Sequence of chain 1.C:
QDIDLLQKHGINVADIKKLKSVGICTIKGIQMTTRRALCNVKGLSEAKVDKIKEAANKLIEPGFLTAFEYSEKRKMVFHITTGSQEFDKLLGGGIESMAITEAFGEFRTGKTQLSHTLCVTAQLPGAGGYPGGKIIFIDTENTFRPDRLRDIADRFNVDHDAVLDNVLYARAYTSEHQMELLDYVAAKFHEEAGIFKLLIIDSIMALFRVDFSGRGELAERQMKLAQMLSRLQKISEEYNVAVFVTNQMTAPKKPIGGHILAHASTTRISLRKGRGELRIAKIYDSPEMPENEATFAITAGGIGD

Binding-site contacts:
Ligand atom O3A contacts residue THR133 of chain 1.C at 3.9 Å.
Ligand atom O2A contacts residue GLY131 of chain 1.C at 3.7 Å.
Ligand atom O2A contacts residue THR133 of chain 1.C at 3.1 Å (h-bond).
Ligand atom PG contacts residue PHE128 of chain 1.C at 3.2 Å.
Ligand atom O5' contacts residue ARG129 of chain 1.C at 3.9 Å.
Ligand atom O2B contacts residue PHE128 of chain 1.C at 3.0 Å (h-bond).
Ligand atom O3' contacts residue ARG311 of chain 1.C at 3.3 Å (salt-bridge).
Ligand atom C2 contacts residue ILE330 of chain 1.C at 3.9 Å (hydrophobic).
Ligand atom O1B contacts residue CA1 of chain 1.I at 2.2 Å.
Ligand atom PB contacts residue CA1 of chain 1.I at 3.6 Å.
Ligand atom N3B contacts residue PHE128 of chain 1.C at 2.4 Å (h-bond).
Ligand atom PB contacts residue PHE128 of chain 1.C at 3.2 Å.
Ligand atom N7 contacts residue GLN134 of chain 1.C at 3.9 Å.
Ligand atom O2A contacts residue GLN134 of chain 1.C at 3.0 Å (h-bond).
Ligand atom O4' contacts residue ILE330 of chain 1.C at 3.6 Å.
Ligand atom C8 contacts residue GLN134 of chain 1.C at 3.6 Å.
Ligand atom C6 contacts residue ARG169 of chain 1.C at 3.8 Å.
Ligand atom N3 contacts residue ILE330 of chain 1.C at 3.9 Å.
Ligand atom PB contacts residue THR133 of chain 1.C at 4.0 Å.
Ligand atom PB contacts residue LYS132 of chain 1.C at 4.1 Å.
Ligand atom N3B contacts residue CA1 of chain 1.I at 4.0 Å.
Ligand atom O3' contacts residue ARG129 of chain 1.C at 3.7 Å.
Ligand atom O1A contacts residue THR133 of chain 1.C at 3.7 Å.
Ligand atom O3A contacts residue LYS132 of chain 1.C at 3.3 Å (salt-bridge).
Ligand atom O4' contacts residue GLN134 of chain 1.C at 3.6 Å.
Ligand atom N6 contacts residue ARG169 of chain 1.C at 3.2 Å (salt-bridge).
Ligand atom C4' contacts residue ARG129 of chain 1.C at 3.9 Å.
Ligand atom PG contacts residue CA1 of chain 1.I at 3.5 Å.
Ligand atom O3A contacts residue GLY131 of chain 1.C at 3.4 Å (h-bond).
Ligand atom O2B contacts residue LYS132 of chain 1.C at 3.0 Å (salt-bridge).
Ligand atom O1G contacts residue PHE128 of chain 1.C at 3.6 Å (h-bond).
Ligand atom O2G contacts residue THR133 of chain 1.C at 4.0 Å.
Ligand atom C5' contacts residue GLN134 of chain 1.C at 3.7 Å.
Ligand atom O1A contacts residue CA1 of chain 1.I at 4.0 Å.
Ligand atom O1B contacts residue THR133 of chain 1.C at 2.7 Å (h-bond).
Ligand atom O3A contacts residue PHE128 of chain 1.C at 3.8 Å.
Ligand atom O2G contacts residue GLU162 of chain 1.C at 3.2 Å (salt-bridge).
Ligand atom O2G contacts residue CA1 of chain 1.I at 2.1 Å.
Ligand atom O2A contacts residue LYS132 of chain 1.C at 3.6 Å (salt-bridge).
Ligand atom O3G contacts residue PHE128 of chain 1.C at 3.2 Å (h-bond).

This protein binds this small molecule.
Small molecule (SMILES): Nc1ncnc2c1ncn2[C@@H]1O[C@H](CO[P](=O)(O)O[P](=O)(O)NP(=O)(O)O)[C@@H](O)[C@H]1O